A small-molecule ligand and the protein it binds are described below.
Small molecule (SMILES): CC(=O)NCc1c(Cl)cccc1Cl

Binding-site contacts:
Ligand atom C1 contacts residue PRO31 of chain 1.A at 4.5 Å (hydrophobic).
Ligand atom C contacts residue PHE32 of chain 1.A at 4.0 Å (hydrophobic).
Ligand atom O contacts residue VAL36 of chain 1.A at 4.5 Å.
Ligand atom C5 contacts residue TYR41 of chain 1.A at 3.8 Å (hydrophobic).
Ligand atom C2 contacts residue THR87 of chain 1.A at 4.4 Å.
Ligand atom C2 contacts residue TYR86 of chain 1.A at 4.2 Å (hydrophobic).
Ligand atom C contacts residue VAL36 of chain 1.A at 3.5 Å (hydrophobic).
Ligand atom C1 contacts residue VAL36 of chain 1.A at 4.0 Å (hydrophobic).
Ligand atom C contacts residue PRO31 of chain 1.A at 3.2 Å (hydrophobic).
Ligand atom O contacts residue TYR86 of chain 1.A at 4.2 Å.
Ligand atom CL1 contacts residue TYR86 of chain 1.A at 3.7 Å.
Ligand atom CL contacts residue ILE94 of chain 1.A at 3.9 Å.
Ligand atom CL1 contacts residue VAL36 of chain 1.A at 3.5 Å.
Ligand atom C4 contacts residue TYR86 of chain 1.A at 4.1 Å (hydrophobic).
Ligand atom N contacts residue VAL36 of chain 1.A at 4.4 Å.
Ligand atom C6 contacts residue TYR41 of chain 1.A at 3.9 Å (hydrophobic).
Ligand atom CL1 contacts residue TYR44 of chain 1.A at 3.8 Å.
Ligand atom C3 contacts residue TYR86 of chain 1.A at 4.4 Å (hydrophobic).
Ligand atom O contacts residue TYR44 of chain 1.A at 4.1 Å.

Sequence of chain 1.A:
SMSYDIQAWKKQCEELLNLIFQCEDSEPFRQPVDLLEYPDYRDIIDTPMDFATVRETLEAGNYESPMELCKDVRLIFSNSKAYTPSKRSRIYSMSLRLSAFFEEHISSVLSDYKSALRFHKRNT